Sequence of chain 1.K:
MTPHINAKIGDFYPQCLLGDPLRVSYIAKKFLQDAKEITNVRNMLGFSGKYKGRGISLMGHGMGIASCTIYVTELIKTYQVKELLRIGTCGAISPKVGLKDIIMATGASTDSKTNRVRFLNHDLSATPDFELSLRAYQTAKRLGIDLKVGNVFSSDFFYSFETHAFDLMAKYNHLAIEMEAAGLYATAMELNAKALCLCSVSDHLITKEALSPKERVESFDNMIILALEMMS

A small-molecule ligand and the protein it binds are described below.
Small molecule (SMILES): Clc1nc(Cl)c2[nH]cnc2n1

Binding-site contacts:
Ligand atom C6 contacts residue IMD1 of chain 1.JA at 4.0 Å.
Ligand atom N9 contacts residue PHE158 of chain 1.K at 4.0 Å.
Ligand atom N1 contacts residue CYS91 of chain 1.K at 3.7 Å.
Ligand atom N1 contacts residue GLY92 of chain 1.K at 3.5 Å (h-bond).
Ligand atom C8 contacts residue PHE159 of chain 1.K at 3.9 Å (hydrophobic).
Ligand atom N1 contacts residue ILE178 of chain 1.K at 4.2 Å.
Ligand atom CL1 contacts residue GLY92 of chain 1.K at 3.9 Å.
Ligand atom C2 contacts residue CYS91 of chain 1.K at 4.2 Å (hydrophobic).
Ligand atom C5 contacts residue PHE159 of chain 1.K at 3.7 Å (hydrophobic).
Ligand atom N3 contacts residue LEU206 of chain 1.K at 4.0 Å.
Ligand atom C6 contacts residue ILE178 of chain 1.K at 3.6 Å (hydrophobic).
Ligand atom CL2 contacts residue GLU179 of chain 1.K at 3.7 Å.
Ligand atom CL2 contacts residue IMD1 of chain 1.JA at 3.1 Å.
Ligand atom N1 contacts residue PHE159 of chain 1.K at 3.8 Å.
Ligand atom N7 contacts residue MET180 of chain 1.K at 3.4 Å.
Ligand atom N9 contacts residue PHE159 of chain 1.K at 3.8 Å.
Ligand atom C2 contacts residue GLY92 of chain 1.K at 3.7 Å.
Ligand atom N7 contacts residue GLU179 of chain 1.K at 3.5 Å.
Ligand atom C6 contacts residue PHE159 of chain 1.K at 3.8 Å (hydrophobic).
Ligand atom CL1 contacts residue ASP204 of chain 1.K at 3.4 Å.
Ligand atom CL2 contacts residue ILE178 of chain 1.K at 3.9 Å.
Ligand atom C8 contacts residue MET180 of chain 1.K at 3.7 Å (hydrophobic).
Ligand atom N9 contacts residue ILE178 of chain 1.K at 3.9 Å.
Ligand atom CL1 contacts residue LEU206 of chain 1.K at 3.7 Å.
Ligand atom N3 contacts residue GLY92 of chain 1.K at 4.3 Å.
Ligand atom N7 contacts residue PHE159 of chain 1.K at 4.0 Å.
Ligand atom CL2 contacts residue CYS91 of chain 1.K at 3.7 Å.
Ligand atom C6 contacts residue CYS91 of chain 1.K at 4.1 Å (hydrophobic).
Ligand atom C2 contacts residue PHE159 of chain 1.K at 3.7 Å (hydrophobic).
Ligand atom C8 contacts residue PHE158 of chain 1.K at 3.5 Å (hydrophobic).
Ligand atom C5 contacts residue GLU179 of chain 1.K at 4.1 Å.
Ligand atom C4 contacts residue ILE178 of chain 1.K at 4.2 Å (hydrophobic).
Ligand atom C4 contacts residue PHE159 of chain 1.K at 3.6 Å (hydrophobic).
Ligand atom N3 contacts residue PHE159 of chain 1.K at 3.6 Å.
Ligand atom C5 contacts residue ILE178 of chain 1.K at 3.6 Å (hydrophobic).
Ligand atom C8 contacts residue ILE178 of chain 1.K at 3.5 Å (hydrophobic).
Ligand atom C6 contacts residue GLY92 of chain 1.K at 3.9 Å.
Ligand atom CL2 contacts residue THR90 of chain 1.K at 3.4 Å.
Ligand atom C8 contacts residue GLU179 of chain 1.K at 4.2 Å.
Ligand atom N7 contacts residue ILE178 of chain 1.K at 3.8 Å.